Binding-site contacts:
Ligand atom CA contacts residue LEU42 of chain 1.B at 3.5 Å (hydrophobic).
Ligand atom C contacts residue PRO40 of chain 1.B at 4.2 Å (hydrophobic).
Ligand atom C contacts residue OCA1 of chain 1.AA at 4.2 Å.
Ligand atom C6 contacts residue TYR43 of chain 1.B at 4.4 Å (hydrophobic).
Ligand atom O contacts residue PRO40 of chain 1.B at 3.5 Å.
Ligand atom CD contacts residue LEU42 of chain 1.B at 4.3 Å (hydrophobic).
Ligand atom C contacts residue LEU42 of chain 1.B at 3.6 Å (hydrophobic).
Ligand atom CB contacts residue LEU42 of chain 1.B at 3.5 Å (hydrophobic).
Ligand atom OXT contacts residue LEU42 of chain 1.B at 4.4 Å.
Ligand atom CG contacts residue LEU42 of chain 1.B at 4.2 Å (hydrophobic).
Ligand atom O contacts residue OCA1 of chain 1.AA at 4.2 Å.
Ligand atom O contacts residue ALA41 of chain 1.B at 3.8 Å.
Ligand atom CA contacts residue OCA1 of chain 1.AA at 3.9 Å.
Ligand atom CD contacts residue TYR43 of chain 1.B at 4.3 Å (hydrophobic).
Ligand atom CA contacts residue PRO40 of chain 1.B at 4.0 Å (hydrophobic).
Ligand atom O contacts residue LEU42 of chain 1.B at 3.5 Å (h-bond).

Sequence of chain 1.B:
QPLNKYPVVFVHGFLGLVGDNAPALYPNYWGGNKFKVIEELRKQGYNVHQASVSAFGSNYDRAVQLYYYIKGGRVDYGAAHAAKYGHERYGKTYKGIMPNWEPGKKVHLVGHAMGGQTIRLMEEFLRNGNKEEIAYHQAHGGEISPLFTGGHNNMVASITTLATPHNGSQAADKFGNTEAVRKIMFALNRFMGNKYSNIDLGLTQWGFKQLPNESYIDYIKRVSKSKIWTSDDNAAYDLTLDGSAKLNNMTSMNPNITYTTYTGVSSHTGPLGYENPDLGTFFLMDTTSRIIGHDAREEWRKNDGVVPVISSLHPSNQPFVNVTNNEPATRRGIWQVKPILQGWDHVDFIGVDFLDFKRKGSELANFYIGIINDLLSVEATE

The small molecule below binds the protein below.
Small molecule (SMILES): CCCCCC(=O)O